Binding-site contacts:
Ligand atom C23 contacts residue ARG55 of chain 1.J at 3.8 Å.
Ligand atom C17 contacts residue THR34 of chain 1.J at 3.9 Å.
Ligand atom C12 contacts residue ILE116 of chain 1.J at 3.4 Å (hydrophobic).
Ligand atom C22 contacts residue ARG55 of chain 1.J at 3.8 Å.
Ligand atom C22 contacts residue CYS188 of chain 1.I at 3.8 Å (hydrophobic).
Ligand atom C07 contacts residue TRP145 of chain 1.I at 3.7 Å (hydrophobic).
Ligand atom C08 contacts residue TYR186 of chain 1.I at 4.0 Å (hydrophobic).
Ligand atom C20 contacts residue ARG55 of chain 1.J at 3.3 Å.
Ligand atom C10 contacts residue TRP145 of chain 1.I at 4.0 Å (hydrophobic).
Ligand atom C10 contacts residue TRP53 of chain 1.J at 3.4 Å (hydrophobic).
Ligand atom N11 contacts residue ILE116 of chain 1.J at 3.7 Å.
Ligand atom C19 contacts residue CYS188 of chain 1.I at 3.8 Å (hydrophobic).
Ligand atom C23 contacts residue CYS188 of chain 1.I at 3.3 Å (hydrophobic).
Ligand atom C06 contacts residue TYR193 of chain 1.I at 3.5 Å (hydrophobic).
Ligand atom C21 contacts residue MET114 of chain 1.J at 4.0 Å (hydrophobic).
Ligand atom O13 contacts residue ILE116 of chain 1.J at 3.2 Å.
Ligand atom C17 contacts residue ASP162 of chain 1.J at 3.4 Å.
Ligand atom C18 contacts residue CYS188 of chain 1.I at 3.4 Å (hydrophobic).
Ligand atom N16 contacts residue CYS188 of chain 1.I at 3.7 Å.
Ligand atom C14 contacts residue CYS188 of chain 1.I at 3.4 Å (hydrophobic).
Ligand atom C12 contacts residue CYS188 of chain 1.I at 3.5 Å (hydrophobic).
Ligand atom O13 contacts residue CYS188 of chain 1.I at 3.8 Å.
Ligand atom C05 contacts residue TRP145 of chain 1.I at 3.2 Å (hydrophobic).
Ligand atom C21 contacts residue ARG55 of chain 1.J at 3.6 Å.
Ligand atom C01 contacts residue TYR186 of chain 1.I at 4.1 Å (hydrophobic).
Ligand atom N11 contacts residue TRP53 of chain 1.J at 4.0 Å.
Ligand atom C04 contacts residue TRP145 of chain 1.I at 3.1 Å (hydrophobic).
Ligand atom C01 contacts residue SER144 of chain 1.I at 3.9 Å.
Ligand atom C23 contacts residue ILE116 of chain 1.J at 4.0 Å (hydrophobic).
Ligand atom N15 contacts residue CYS188 of chain 1.I at 3.9 Å.
Ligand atom C14 contacts residue ILE116 of chain 1.J at 3.7 Å (hydrophobic).
Ligand atom O13 contacts residue CYS189 of chain 1.I at 3.9 Å.
Ligand atom C06 contacts residue TRP145 of chain 1.I at 3.3 Å (hydrophobic).
Ligand atom C01 contacts residue TRP145 of chain 1.I at 3.1 Å (hydrophobic).
Ligand atom C09 contacts residue TRP53 of chain 1.J at 3.8 Å (hydrophobic).
Ligand atom C03 contacts residue TRP145 of chain 1.I at 3.4 Å (hydrophobic).
Ligand atom C19 contacts residue ARG55 of chain 1.J at 3.4 Å.
Ligand atom C18 contacts residue ARG55 of chain 1.J at 3.7 Å.
Ligand atom N02 contacts residue TRP145 of chain 1.I at 2.9 Å (h-bond).
Ligand atom C07 contacts residue TYR193 of chain 1.I at 3.8 Å (hydrophobic).

Sequence of chain 1.J:
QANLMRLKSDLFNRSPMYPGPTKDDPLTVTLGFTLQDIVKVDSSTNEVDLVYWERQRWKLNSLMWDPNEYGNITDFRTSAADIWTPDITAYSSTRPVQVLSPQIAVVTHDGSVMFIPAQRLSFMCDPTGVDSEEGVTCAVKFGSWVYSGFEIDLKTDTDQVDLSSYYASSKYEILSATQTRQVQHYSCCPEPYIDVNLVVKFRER

A small-molecule ligand and the protein it binds are described below.
Small molecule (SMILES): CN1[C@@H]2CCC[C@H]1CC(NC(=O)c1nn(C)c3ccccc13)C2

Sequence of chain 1.I:
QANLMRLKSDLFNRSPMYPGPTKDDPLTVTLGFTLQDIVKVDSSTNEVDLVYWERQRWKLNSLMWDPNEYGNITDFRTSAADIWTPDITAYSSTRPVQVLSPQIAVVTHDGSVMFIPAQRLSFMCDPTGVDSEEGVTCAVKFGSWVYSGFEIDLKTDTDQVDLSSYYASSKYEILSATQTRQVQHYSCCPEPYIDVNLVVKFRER